Binding-site contacts:
Ligand atom CAI contacts residue PHE271 of chain 1.A at 4.4 Å (hydrophobic).
Ligand atom CAP contacts residue LEU293 of chain 1.A at 4.1 Å (hydrophobic).
Ligand atom CAC contacts residue ASP90 of chain 1.A at 3.3 Å.
Ligand atom CAI contacts residue VAL91 of chain 1.A at 4.2 Å (hydrophobic).
Ligand atom CAI contacts residue THR95 of chain 1.A at 3.4 Å.
Ligand atom CAK contacts residue TRP86 of chain 1.A at 3.7 Å (hydrophobic).
Ligand atom NAY contacts residue VAL163 of chain 1.A at 4.4 Å.
Ligand atom NAO contacts residue ALA177 of chain 1.A at 4.2 Å.
Ligand atom NAO contacts residue VAL91 of chain 1.A at 4.0 Å.
Ligand atom CAV contacts residue ASP90 of chain 1.A at 3.6 Å.
Ligand atom CAI contacts residue CYS94 of chain 1.A at 4.4 Å (hydrophobic).
Ligand atom OAD contacts residue LEU293 of chain 1.A at 3.3 Å.
Ligand atom NAO contacts residue PHE271 of chain 1.A at 4.4 Å.
Ligand atom CAR contacts residue VAL91 of chain 1.A at 4.3 Å (hydrophobic).
Ligand atom CAW contacts residue ASP90 of chain 1.A at 4.1 Å.
Ligand atom CAB contacts residue CYS161 of chain 1.A at 3.6 Å (hydrophobic).
Ligand atom CAH contacts residue SER173 of chain 1.A at 3.4 Å.
Ligand atom CAE contacts residue PHE270 of chain 1.A at 3.7 Å (hydrophobic).
Ligand atom CAU contacts residue VAL91 of chain 1.A at 4.2 Å (hydrophobic).
Ligand atom NAY contacts residue ASP90 of chain 1.A at 3.8 Å.
Ligand atom CAA contacts residue TRP86 of chain 1.A at 3.5 Å (hydrophobic).
Ligand atom CAA contacts residue ASP90 of chain 1.A at 3.2 Å.
Ligand atom CAE contacts residue ASP90 of chain 1.A at 4.3 Å.
Ligand atom CAM contacts residue PHE270 of chain 1.A at 3.8 Å (hydrophobic).
Ligand atom CAF contacts residue SER173 of chain 1.A at 3.6 Å.
Ligand atom CAP contacts residue ASP90 of chain 1.A at 3.6 Å.
Ligand atom CAJ contacts residue VAL163 of chain 1.A at 4.1 Å (hydrophobic).
Ligand atom CAT contacts residue VAL91 of chain 1.A at 4.3 Å (hydrophobic).
Ligand atom NAX contacts residue ASP90 of chain 1.A at 2.9 Å (salt-bridge).
Ligand atom NAO contacts residue THR95 of chain 1.A at 3.6 Å (h-bond).
Ligand atom CAW contacts residue PHE270 of chain 1.A at 3.9 Å (hydrophobic).
Ligand atom CAJ contacts residue ASP90 of chain 1.A at 3.4 Å.
Ligand atom CAV contacts residue PHE270 of chain 1.A at 3.7 Å (hydrophobic).
Ligand atom CAL contacts residue CYS94 of chain 1.A at 3.8 Å (hydrophobic).
Ligand atom CAQ contacts residue PHE270 of chain 1.A at 3.9 Å (hydrophobic).
Ligand atom CAL contacts residue ASP90 of chain 1.A at 3.3 Å.
Ligand atom CAR contacts residue ASP90 of chain 1.A at 4.0 Å.
Ligand atom CAC contacts residue CYS94 of chain 1.A at 3.6 Å (hydrophobic).
Ligand atom CAM contacts residue ASP90 of chain 1.A at 3.3 Å.
Ligand atom NAN contacts residue ASP90 of chain 1.A at 2.8 Å (salt-bridge).

Sequence of chain 1.A:
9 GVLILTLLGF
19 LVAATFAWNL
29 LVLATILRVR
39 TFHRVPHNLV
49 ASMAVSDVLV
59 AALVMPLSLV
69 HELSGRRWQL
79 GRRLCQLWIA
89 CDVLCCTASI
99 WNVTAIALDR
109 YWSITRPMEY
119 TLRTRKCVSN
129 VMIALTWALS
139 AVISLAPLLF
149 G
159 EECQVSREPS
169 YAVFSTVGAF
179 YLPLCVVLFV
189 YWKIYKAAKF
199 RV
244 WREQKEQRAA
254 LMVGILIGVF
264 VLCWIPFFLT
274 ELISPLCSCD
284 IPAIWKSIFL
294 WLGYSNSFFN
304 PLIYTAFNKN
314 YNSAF

A small-molecule ligand and the protein it binds are described below.
Small molecule (SMILES): CCN(CC)C(=O)N[C@H]1C=C2c3cccc4[nH]cc(c34)C[C@H]2N(C)C1